The protein below binds the small molecule below.
Small molecule (SMILES): CC(=O)N[C@@H]1[C@@H](O)[C@H](O)[C@@H](CO)O[C@H]1O

Sequence of chain 1.C:
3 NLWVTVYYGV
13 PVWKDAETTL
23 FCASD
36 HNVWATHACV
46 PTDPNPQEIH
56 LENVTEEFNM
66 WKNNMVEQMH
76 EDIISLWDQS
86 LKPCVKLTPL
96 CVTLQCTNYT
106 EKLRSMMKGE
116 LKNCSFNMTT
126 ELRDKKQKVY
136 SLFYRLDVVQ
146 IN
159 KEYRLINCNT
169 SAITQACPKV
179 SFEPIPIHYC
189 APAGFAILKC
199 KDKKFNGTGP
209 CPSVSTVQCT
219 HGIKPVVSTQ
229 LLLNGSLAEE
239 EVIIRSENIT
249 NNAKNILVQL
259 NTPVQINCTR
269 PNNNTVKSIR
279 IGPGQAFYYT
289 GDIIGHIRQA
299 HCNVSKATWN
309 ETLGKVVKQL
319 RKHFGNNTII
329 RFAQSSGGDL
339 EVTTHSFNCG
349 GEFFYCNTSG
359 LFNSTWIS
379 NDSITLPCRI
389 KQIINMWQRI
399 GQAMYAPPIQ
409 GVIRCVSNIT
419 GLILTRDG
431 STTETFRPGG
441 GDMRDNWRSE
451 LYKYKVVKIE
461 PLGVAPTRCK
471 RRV

Binding-site contacts:
Ligand atom C7 contacts residue ASN246 of chain 1.C at 4.2 Å.
Ligand atom C3 contacts residue ASN246 of chain 1.C at 3.8 Å.
Ligand atom O5 contacts residue ASN246 of chain 1.C at 2.3 Å (h-bond).
Ligand atom N2 contacts residue ASN249 of chain 1.C at 3.8 Å.
Ligand atom C8 contacts residue ASN249 of chain 1.C at 3.9 Å.
Ligand atom N2 contacts residue ASN246 of chain 1.C at 3.0 Å (h-bond).
Ligand atom C5 contacts residue ASN246 of chain 1.C at 3.6 Å.
Ligand atom C8 contacts residue THR248 of chain 1.C at 4.5 Å.
Ligand atom O7 contacts residue THR248 of chain 1.C at 3.0 Å.
Ligand atom C2 contacts residue ASN246 of chain 1.C at 2.5 Å.
Ligand atom C4 contacts residue ASN246 of chain 1.C at 4.2 Å.
Ligand atom C7 contacts residue THR248 of chain 1.C at 3.8 Å.
Ligand atom C7 contacts residue ASN249 of chain 1.C at 4.1 Å.
Ligand atom C1 contacts residue ASN246 of chain 1.C at 1.4 Å.